Sequence of chain 1.A:
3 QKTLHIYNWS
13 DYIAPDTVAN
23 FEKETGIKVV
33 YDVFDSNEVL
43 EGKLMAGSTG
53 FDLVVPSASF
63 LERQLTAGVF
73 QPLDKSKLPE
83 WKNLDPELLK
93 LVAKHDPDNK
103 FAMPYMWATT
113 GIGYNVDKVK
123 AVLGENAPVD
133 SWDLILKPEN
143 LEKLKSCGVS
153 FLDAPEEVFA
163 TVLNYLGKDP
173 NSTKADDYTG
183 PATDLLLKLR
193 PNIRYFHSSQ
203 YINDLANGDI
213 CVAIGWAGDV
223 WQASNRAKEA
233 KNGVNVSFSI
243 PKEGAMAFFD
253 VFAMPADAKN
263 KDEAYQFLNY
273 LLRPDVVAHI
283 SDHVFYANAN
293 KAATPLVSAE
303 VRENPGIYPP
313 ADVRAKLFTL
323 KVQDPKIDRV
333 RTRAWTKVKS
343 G

Binding-site contacts:
Ligand atom C08 contacts residue GLY49 of chain 1.A at 4.0 Å.
Ligand atom N04 contacts residue GLY49 of chain 1.A at 4.2 Å.
Ligand atom O02 contacts residue LEU46 of chain 1.A at 3.8 Å.
Ligand atom C07 contacts residue MET47 of chain 1.A at 3.6 Å (hydrophobic).
Ligand atom N04 contacts residue SER50 of chain 1.A at 4.3 Å.
Ligand atom O02 contacts residue GLY49 of chain 1.A at 4.1 Å.
Ligand atom C09 contacts residue LEU46 of chain 1.A at 4.5 Å (hydrophobic).
Ligand atom C08 contacts residue SER50 of chain 1.A at 4.4 Å.
Ligand atom N04 contacts residue ASP259 of chain 1.A at 4.2 Å.
Ligand atom C07 contacts residue LEU46 of chain 1.A at 3.9 Å (hydrophobic).
Ligand atom O02 contacts residue MET47 of chain 1.A at 4.0 Å.

This protein binds this small molecule.
Small molecule (SMILES): COC[C@@H](C)N